Sequence of chain 1.B:
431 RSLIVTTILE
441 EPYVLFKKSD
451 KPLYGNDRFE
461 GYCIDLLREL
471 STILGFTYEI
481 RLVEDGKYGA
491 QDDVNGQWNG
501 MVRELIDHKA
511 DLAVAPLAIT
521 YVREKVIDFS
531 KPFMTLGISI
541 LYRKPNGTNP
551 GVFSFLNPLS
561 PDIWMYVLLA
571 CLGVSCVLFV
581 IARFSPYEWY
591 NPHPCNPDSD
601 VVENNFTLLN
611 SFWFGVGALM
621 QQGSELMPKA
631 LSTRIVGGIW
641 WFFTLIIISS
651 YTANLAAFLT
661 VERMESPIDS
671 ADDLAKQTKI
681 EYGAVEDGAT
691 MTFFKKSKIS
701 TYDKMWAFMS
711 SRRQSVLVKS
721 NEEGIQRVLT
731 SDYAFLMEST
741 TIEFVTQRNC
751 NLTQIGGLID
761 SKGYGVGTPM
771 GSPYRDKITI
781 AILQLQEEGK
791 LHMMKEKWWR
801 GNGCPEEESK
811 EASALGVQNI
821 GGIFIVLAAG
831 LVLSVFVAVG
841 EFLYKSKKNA

The small molecule below binds the protein below.
Small molecule (SMILES): CC(=O)N[C@H]1[C@H](O[C@H]2[C@H](O)[C@@H](NC(C)=O)CO[C@@H]2CO)O[C@H](CO)[C@@H](O[C@@H]2O[C@H](CO)[C@@H](O)[C@H](O[C@@H]3O[C@H](CO)[C@@H](O)[C@H](O)[C@@H]3O)[C@@H]2O)[C@@H]1O

Binding-site contacts:
Ligand atom C8 contacts residue NAG1 of chain 1.G at 3.8 Å.
Ligand atom C1 contacts residue ARG543 of chain 1.B at 4.4 Å.
Ligand atom O6 contacts residue ARG543 of chain 1.B at 4.0 Å.
Ligand atom O7 contacts residue ASN546 of chain 1.B at 3.4 Å (h-bond).
Ligand atom C2 contacts residue ASN546 of chain 1.B at 2.4 Å.
Ligand atom C1 contacts residue ASN546 of chain 1.B at 1.4 Å.
Ligand atom N2 contacts residue THR730 of chain 1.B at 4.3 Å.
Ligand atom C7 contacts residue ASN546 of chain 1.B at 3.2 Å.
Ligand atom C2 contacts residue THR730 of chain 1.B at 4.1 Å.
Ligand atom C1 contacts residue THR730 of chain 1.B at 4.2 Å.
Ligand atom C2 contacts residue ARG543 of chain 1.B at 3.8 Å.
Ligand atom N2 contacts residue THR548 of chain 1.B at 4.3 Å.
Ligand atom O3 contacts residue THR730 of chain 1.B at 4.1 Å.
Ligand atom C7 contacts residue NAG1 of chain 1.G at 3.9 Å.
Ligand atom O4 contacts residue THR730 of chain 1.B at 3.3 Å (h-bond).
Ligand atom C2 contacts residue THR548 of chain 1.B at 4.4 Å.
Ligand atom C7 contacts residue ARG543 of chain 1.B at 4.3 Å.
Ligand atom O2 contacts residue THR730 of chain 1.B at 4.0 Å.
Ligand atom C5 contacts residue ASN546 of chain 1.B at 3.8 Å.
Ligand atom O3 contacts residue THR730 of chain 1.B at 4.1 Å.
Ligand atom O3 contacts residue ARG543 of chain 1.B at 4.3 Å.
Ligand atom O5 contacts residue THR548 of chain 1.B at 4.4 Å.
Ligand atom O5 contacts residue ASN546 of chain 1.B at 2.5 Å (h-bond).
Ligand atom C4 contacts residue ARG543 of chain 1.B at 3.8 Å.
Ligand atom C4 contacts residue ASN546 of chain 1.B at 4.3 Å.
Ligand atom O5 contacts residue ARG543 of chain 1.B at 3.6 Å (salt-bridge).
Ligand atom C4 contacts residue THR730 of chain 1.B at 3.6 Å.
Ligand atom C5 contacts residue THR730 of chain 1.B at 3.6 Å.
Ligand atom C3 contacts residue ARG543 of chain 1.B at 4.4 Å.
Ligand atom O7 contacts residue ARG543 of chain 1.B at 3.4 Å (salt-bridge).
Ligand atom C5 contacts residue ARG543 of chain 1.B at 3.9 Å.
Ligand atom C6 contacts residue ARG543 of chain 1.B at 3.8 Å.
Ligand atom C3 contacts residue ASN546 of chain 1.B at 3.7 Å.
Ligand atom C1 contacts residue THR548 of chain 1.B at 3.6 Å.
Ligand atom O7 contacts residue NAG1 of chain 1.G at 3.3 Å (h-bond).
Ligand atom O6 contacts residue LEU729 of chain 1.B at 4.3 Å.
Ligand atom C3 contacts residue THR730 of chain 1.B at 3.2 Å.
Ligand atom N2 contacts residue ASN546 of chain 1.B at 2.7 Å (h-bond).
Ligand atom C8 contacts residue ASN546 of chain 1.B at 4.2 Å.
Ligand atom O6 contacts residue ASN546 of chain 1.B at 4.3 Å.